Binding-site contacts:
Ligand atom O7 contacts residue SER112 of chain 1.A at 4.4 Å.
Ligand atom C2 contacts residue SER101 of chain 1.A at 3.7 Å.
Ligand atom N2 contacts residue SER112 of chain 1.A at 2.9 Å (h-bond).
Ligand atom C3 contacts residue SER112 of chain 1.A at 3.8 Å.
Ligand atom O7 contacts residue SER101 of chain 1.A at 3.8 Å.
Ligand atom C7 contacts residue SER101 of chain 1.A at 4.1 Å.
Ligand atom O5 contacts residue PRO100 of chain 1.A at 4.0 Å.
Ligand atom C2 contacts residue SER112 of chain 1.A at 2.5 Å.
Ligand atom O5 contacts residue SER112 of chain 1.A at 2.4 Å (h-bond).
Ligand atom O6 contacts residue SER101 of chain 1.A at 3.3 Å (h-bond).
Ligand atom C4 contacts residue SER112 of chain 1.A at 4.3 Å.
Ligand atom O6 contacts residue PRO100 of chain 1.A at 3.8 Å.
Ligand atom C1 contacts residue SER112 of chain 1.A at 1.5 Å.
Ligand atom O5 contacts residue SER101 of chain 1.A at 3.8 Å.
Ligand atom C1 contacts residue SER101 of chain 1.A at 3.6 Å.
Ligand atom C6 contacts residue SER101 of chain 1.A at 4.4 Å.
Ligand atom C5 contacts residue SER112 of chain 1.A at 3.7 Å.
Ligand atom C7 contacts residue SER112 of chain 1.A at 3.9 Å.
Ligand atom N2 contacts residue SER101 of chain 1.A at 4.0 Å.
Ligand atom C6 contacts residue PRO100 of chain 1.A at 4.5 Å (hydrophobic).

A protein and the small-molecule ligand that binds it are described below.
Small molecule (SMILES): CC(=O)N[C@@H]1[C@@H](O)[C@H](O)[C@@H](CO)O[C@H]1O

Sequence of chain 1.A:
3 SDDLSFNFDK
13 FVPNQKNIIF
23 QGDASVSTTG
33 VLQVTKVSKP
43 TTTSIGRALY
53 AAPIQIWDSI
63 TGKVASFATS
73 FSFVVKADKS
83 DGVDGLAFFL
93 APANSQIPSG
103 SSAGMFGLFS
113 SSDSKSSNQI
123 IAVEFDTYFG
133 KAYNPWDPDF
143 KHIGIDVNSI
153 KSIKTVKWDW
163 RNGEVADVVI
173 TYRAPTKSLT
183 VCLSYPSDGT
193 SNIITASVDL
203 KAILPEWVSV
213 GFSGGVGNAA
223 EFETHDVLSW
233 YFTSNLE